Sequence of chain 5.L:
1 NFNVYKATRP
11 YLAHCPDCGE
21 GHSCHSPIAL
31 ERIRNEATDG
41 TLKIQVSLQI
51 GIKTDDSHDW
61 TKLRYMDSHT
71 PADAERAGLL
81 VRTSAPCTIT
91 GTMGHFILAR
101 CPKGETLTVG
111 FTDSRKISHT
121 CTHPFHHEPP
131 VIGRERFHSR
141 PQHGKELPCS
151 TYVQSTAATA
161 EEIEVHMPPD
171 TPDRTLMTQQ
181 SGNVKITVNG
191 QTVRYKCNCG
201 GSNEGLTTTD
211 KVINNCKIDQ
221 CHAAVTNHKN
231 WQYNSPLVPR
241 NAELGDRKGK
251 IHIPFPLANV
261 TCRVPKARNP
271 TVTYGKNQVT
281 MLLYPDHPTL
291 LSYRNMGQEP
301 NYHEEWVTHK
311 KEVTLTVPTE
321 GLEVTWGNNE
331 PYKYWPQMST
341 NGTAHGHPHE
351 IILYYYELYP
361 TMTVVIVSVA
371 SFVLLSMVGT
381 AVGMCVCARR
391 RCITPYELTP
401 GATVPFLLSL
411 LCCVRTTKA

Binding-site contacts:
Ligand atom O5 contacts residue ASN259 of chain 5.L at 2.3 Å (h-bond).
Ligand atom C4 contacts residue ASN259 of chain 5.L at 4.2 Å.
Ligand atom C2 contacts residue ASN259 of chain 5.L at 2.4 Å.
Ligand atom N2 contacts residue ASN259 of chain 5.L at 2.9 Å (h-bond).
Ligand atom C7 contacts residue ASN259 of chain 5.L at 3.1 Å.
Ligand atom O7 contacts residue ASN259 of chain 5.L at 2.9 Å (h-bond).
Ligand atom O7 contacts residue THR116 of chain 5.K at 3.9 Å.
Ligand atom C5 contacts residue ASN259 of chain 5.L at 3.7 Å.
Ligand atom C1 contacts residue ASN259 of chain 5.L at 1.4 Å.
Ligand atom C8 contacts residue LYS181 of chain 5.K at 4.3 Å.
Ligand atom O6 contacts residue ASN259 of chain 5.L at 4.2 Å.
Ligand atom O7 contacts residue LYS181 of chain 5.K at 4.3 Å.
Ligand atom C3 contacts residue ASN259 of chain 5.L at 3.8 Å.
Ligand atom C8 contacts residue ASN259 of chain 5.L at 4.4 Å.

Sequence of chain 5.K:
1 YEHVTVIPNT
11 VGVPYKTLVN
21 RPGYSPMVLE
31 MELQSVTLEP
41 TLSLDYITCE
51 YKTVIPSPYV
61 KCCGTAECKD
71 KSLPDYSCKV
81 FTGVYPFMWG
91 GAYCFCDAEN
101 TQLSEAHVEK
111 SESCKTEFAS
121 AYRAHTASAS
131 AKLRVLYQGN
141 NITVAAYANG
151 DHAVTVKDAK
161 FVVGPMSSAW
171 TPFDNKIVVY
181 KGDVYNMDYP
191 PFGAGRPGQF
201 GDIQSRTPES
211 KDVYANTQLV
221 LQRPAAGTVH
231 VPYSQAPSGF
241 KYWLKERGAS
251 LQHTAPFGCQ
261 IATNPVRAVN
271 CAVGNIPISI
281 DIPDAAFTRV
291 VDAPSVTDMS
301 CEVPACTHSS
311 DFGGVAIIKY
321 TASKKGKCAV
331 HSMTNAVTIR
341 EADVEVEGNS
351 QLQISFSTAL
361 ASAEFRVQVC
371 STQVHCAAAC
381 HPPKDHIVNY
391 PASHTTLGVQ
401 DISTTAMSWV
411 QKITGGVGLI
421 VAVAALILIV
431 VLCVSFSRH

A protein and the small-molecule ligand that binds it are described below.
Small molecule (SMILES): CC(=O)N[C@@H]1[C@@H](O)[C@H](O)[C@@H](CO)O[C@H]1O